The protein below binds the small molecule below.
Small molecule (SMILES): C[C@H](CCOc1ccc(I)cc1)CCN1CCN(c2ccncc2)C1=O

Sequence of chain 58.C:
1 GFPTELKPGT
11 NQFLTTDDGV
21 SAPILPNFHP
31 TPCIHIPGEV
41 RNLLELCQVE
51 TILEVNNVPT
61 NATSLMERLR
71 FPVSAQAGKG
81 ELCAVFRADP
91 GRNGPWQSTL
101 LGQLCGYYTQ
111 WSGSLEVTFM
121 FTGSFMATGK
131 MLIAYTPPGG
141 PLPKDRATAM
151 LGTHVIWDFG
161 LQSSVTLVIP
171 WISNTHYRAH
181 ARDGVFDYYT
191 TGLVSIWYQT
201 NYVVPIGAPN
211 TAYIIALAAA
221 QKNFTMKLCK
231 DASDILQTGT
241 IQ

Binding-site contacts:
Ligand atom CAA contacts residue PHE135 of chain 58.A at 3.8 Å (hydrophobic).
Ligand atom CAT contacts residue TRP203 of chain 58.A at 3.4 Å (hydrophobic).
Ligand atom CAJ contacts residue PHE135 of chain 58.A at 3.8 Å (hydrophobic).
Ligand atom CAH contacts residue VAL192 of chain 58.A at 3.9 Å (hydrophobic).
Ligand atom CAW contacts residue ASN228 of chain 58.A at 3.7 Å.
Ligand atom NAZ contacts residue ASN228 of chain 58.A at 3.9 Å.
Ligand atom CAW contacts residue TRP203 of chain 58.A at 3.4 Å (hydrophobic).
Ligand atom CAQ contacts residue ASN228 of chain 58.A at 3.6 Å.
Ligand atom OAS contacts residue VAL192 of chain 58.A at 3.9 Å.
Ligand atom CAE contacts residue THR114 of chain 58.A at 3.5 Å.
Ligand atom CAG contacts residue THR114 of chain 58.A at 3.9 Å.
Ligand atom CAG contacts residue ASP112 of chain 58.A at 3.5 Å.
Ligand atom CAQ contacts residue TYR201 of chain 58.A at 3.7 Å (hydrophobic).
Ligand atom CAP contacts residue TYR201 of chain 58.A at 3.5 Å (hydrophobic).
Ligand atom CAI contacts residue ILE24 of chain 58.C at 3.7 Å (hydrophobic).
Ligand atom OAB contacts residue TRP203 of chain 58.A at 3.7 Å.
Ligand atom CAM contacts residue ILE111 of chain 58.A at 3.6 Å (hydrophobic).
Ligand atom CAL contacts residue ILE111 of chain 58.A at 3.5 Å (hydrophobic).
Ligand atom CAV contacts residue MET195 of chain 58.A at 3.9 Å (hydrophobic).
Ligand atom CAD contacts residue GLN202 of chain 58.A at 3.6 Å.
Ligand atom CAM contacts residue MET195 of chain 58.A at 4.0 Å (hydrophobic).
Ligand atom NAZ contacts residue TRP203 of chain 58.A at 3.2 Å.
Ligand atom CAD contacts residue ASN228 of chain 58.A at 3.5 Å.
Ligand atom CAE contacts residue ASP112 of chain 58.A at 3.6 Å.
Ligand atom CAF contacts residue GLN202 of chain 58.A at 3.6 Å.
Ligand atom CAF contacts residue ASN228 of chain 58.A at 3.2 Å.
Ligand atom OAB contacts residue ILE113 of chain 58.A at 3.3 Å (h-bond).
Ligand atom CAK contacts residue MET195 of chain 58.A at 3.8 Å (hydrophobic).
Ligand atom NAY contacts residue TRP203 of chain 58.A at 3.7 Å.
Ligand atom CAV contacts residue VAL192 of chain 58.A at 3.9 Å (hydrophobic).
Ligand atom CAX contacts residue ILE111 of chain 58.A at 3.9 Å (hydrophobic).
Ligand atom CAG contacts residue TRP203 of chain 58.A at 3.9 Å (hydrophobic).
Ligand atom OAB contacts residue ASP112 of chain 58.A at 3.6 Å.
Ligand atom CAQ contacts residue TRP203 of chain 58.A at 3.4 Å (hydrophobic).
Ligand atom CAF contacts residue TRP203 of chain 58.A at 3.6 Å (hydrophobic).
Ligand atom CAL contacts residue PHE135 of chain 58.A at 3.7 Å (hydrophobic).
Ligand atom CAI contacts residue PHE155 of chain 58.A at 3.5 Å (hydrophobic).
Ligand atom CAV contacts residue ILE111 of chain 58.A at 3.9 Å (hydrophobic).
Ligand atom OAS contacts residue MET195 of chain 58.A at 3.1 Å.
Ligand atom CAK contacts residue PHE155 of chain 58.A at 3.5 Å (hydrophobic).

Sequence of chain 58.A:
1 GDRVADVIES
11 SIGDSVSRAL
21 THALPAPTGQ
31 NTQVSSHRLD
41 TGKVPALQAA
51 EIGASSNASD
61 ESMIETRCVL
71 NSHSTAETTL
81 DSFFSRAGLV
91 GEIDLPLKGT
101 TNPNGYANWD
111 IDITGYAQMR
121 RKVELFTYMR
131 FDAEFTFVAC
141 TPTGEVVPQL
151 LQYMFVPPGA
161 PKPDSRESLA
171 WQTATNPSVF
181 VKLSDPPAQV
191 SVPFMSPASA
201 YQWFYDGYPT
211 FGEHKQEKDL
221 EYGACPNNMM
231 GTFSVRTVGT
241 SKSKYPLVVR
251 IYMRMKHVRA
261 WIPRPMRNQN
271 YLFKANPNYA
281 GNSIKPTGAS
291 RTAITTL